The protein below binds the small molecule below.
Small molecule (SMILES): COc1ccnc(NC2CCN(C(=O)c3ccc(C#N)cc3)CC2)c1

Binding-site contacts:
Ligand atom C2 contacts residue ARG195 of chain 2.A at 3.2 Å.
Ligand atom O8 contacts residue TYR276 of chain 2.A at 2.8 Å (h-bond).
Ligand atom O18 contacts residue GLY300 of chain 2.A at 3.2 Å (h-bond).
Ligand atom C20 contacts residue HEM1 of chain 2.C at 3.4 Å.
Ligand atom N25 contacts residue ARG317 of chain 2.A at 3.6 Å.
Ligand atom C21 contacts residue GLU306 of chain 2.A at 3.2 Å.
Ligand atom N22 contacts residue GLU306 of chain 2.A at 2.6 Å (salt-bridge).
Ligand atom C1 contacts residue TYR276 of chain 2.A at 3.5 Å (hydrophobic).
Ligand atom C6 contacts residue GLN192 of chain 2.A at 3.7 Å.
Ligand atom C19 contacts residue HEM1 of chain 2.C at 3.7 Å.
Ligand atom C10 contacts residue TYR302 of chain 2.A at 3.6 Å (hydrophobic).
Ligand atom O18 contacts residue HEM1 of chain 2.C at 3.3 Å.
Ligand atom C21 contacts residue TRP301 of chain 2.A at 3.0 Å (hydrophobic).
Ligand atom C13 contacts residue HEM1 of chain 2.C at 3.5 Å.
Ligand atom N17 contacts residue GLU306 of chain 2.A at 2.8 Å (salt-bridge).
Ligand atom C16 contacts residue TYR276 of chain 2.A at 3.5 Å (hydrophobic).
Ligand atom N17 contacts residue HEM1 of chain 2.C at 3.5 Å.
Ligand atom C7 contacts residue ARG195 of chain 2.A at 3.1 Å.
Ligand atom C10 contacts residue PRO279 of chain 2.A at 3.6 Å (hydrophobic).
Ligand atom N22 contacts residue PRO279 of chain 2.A at 3.6 Å.
Ligand atom C9 contacts residue PHE298 of chain 2.A at 3.6 Å (hydrophobic).
Ligand atom C2 contacts residue ARG317 of chain 2.A at 3.2 Å.
Ligand atom C21 contacts residue PRO279 of chain 2.A at 3.7 Å (hydrophobic).
Ligand atom O8 contacts residue GLN192 of chain 2.A at 3.2 Å.
Ligand atom C5 contacts residue GLN192 of chain 2.A at 3.5 Å.
Ligand atom C1 contacts residue ASP311 of chain 2.A at 3.7 Å.
Ligand atom C9 contacts residue ASN299 of chain 2.A at 3.7 Å.
Ligand atom C9 contacts residue HEM1 of chain 2.C at 3.4 Å.
Ligand atom C20 contacts residue TRP301 of chain 2.A at 3.4 Å (hydrophobic).
Ligand atom C7 contacts residue ARG317 of chain 2.A at 3.5 Å.
Ligand atom N25 contacts residue ALA211 of chain 2.A at 3.6 Å.
Ligand atom C1 contacts residue ARG195 of chain 2.A at 3.4 Å.
Ligand atom C21 contacts residue HEM1 of chain 2.C at 3.6 Å.
Ligand atom C23 contacts residue GLU306 of chain 2.A at 3.4 Å.
Ligand atom C3 contacts residue ARG195 of chain 2.A at 3.2 Å.
Ligand atom N11 contacts residue TYR302 of chain 2.A at 3.8 Å.
Ligand atom C16 contacts residue GLN192 of chain 2.A at 3.5 Å.
Ligand atom N25 contacts residue ARG195 of chain 2.A at 3.4 Å (salt-bridge).
Ligand atom C12 contacts residue GLU306 of chain 2.A at 3.4 Å.
Ligand atom C2 contacts residue ASP311 of chain 2.A at 3.5 Å.

Sequence of chain 2.A:
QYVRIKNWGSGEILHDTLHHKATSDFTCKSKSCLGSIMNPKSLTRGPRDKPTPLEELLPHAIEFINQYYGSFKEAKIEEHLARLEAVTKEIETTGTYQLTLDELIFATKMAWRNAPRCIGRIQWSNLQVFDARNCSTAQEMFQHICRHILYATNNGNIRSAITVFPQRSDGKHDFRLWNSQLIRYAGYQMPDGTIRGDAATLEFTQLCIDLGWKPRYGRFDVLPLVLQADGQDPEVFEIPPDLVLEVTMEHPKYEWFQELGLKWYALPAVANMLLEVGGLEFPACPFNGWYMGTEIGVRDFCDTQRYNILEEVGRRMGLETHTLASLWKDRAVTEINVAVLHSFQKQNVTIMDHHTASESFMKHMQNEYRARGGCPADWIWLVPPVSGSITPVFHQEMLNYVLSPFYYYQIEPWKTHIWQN